Sequence of chain 1.B:
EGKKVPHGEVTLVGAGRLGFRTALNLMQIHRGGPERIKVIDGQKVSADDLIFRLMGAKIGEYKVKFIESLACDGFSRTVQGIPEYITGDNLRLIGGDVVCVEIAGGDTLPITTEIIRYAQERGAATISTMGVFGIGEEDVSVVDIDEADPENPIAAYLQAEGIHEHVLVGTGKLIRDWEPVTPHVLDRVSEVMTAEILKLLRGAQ

Binding-site contacts:
Ligand atom O28 contacts residue ATP1 of chain 1.J at 2.7 Å (h-bond).
Ligand atom C8A contacts residue ILE181 of chain 1.B at 3.4 Å (hydrophobic).
Ligand atom C8 contacts residue ATP1 of chain 1.J at 3.0 Å.
Ligand atom O4S contacts residue ILE160 of chain 1.B at 3.3 Å.
Ligand atom O6A contacts residue ARG182 of chain 1.B at 3.1 Å.
Ligand atom O18 contacts residue LEU24 of chain 1.B at 3.1 Å (h-bond).
Ligand atom O2P contacts residue VAL138 of chain 1.B at 3.1 Å (h-bond).
Ligand atom C5A contacts residue ILE181 of chain 1.B at 3.6 Å (hydrophobic).
Ligand atom C7 contacts residue LEU24 of chain 1.B at 3.5 Å (hydrophobic).
Ligand atom C8 contacts residue LEU24 of chain 1.B at 3.6 Å (hydrophobic).
Ligand atom O6A contacts residue LEU180 of chain 1.B at 3.0 Å.
Ligand atom P1 contacts residue GLY137 of chain 1.B at 3.6 Å.
Ligand atom O2P contacts residue GLY137 of chain 1.B at 3.2 Å.
Ligand atom O3S contacts residue THR114 of chain 1.B at 2.4 Å (h-bond).
Ligand atom O6A contacts residue ILE181 of chain 1.B at 3.2 Å (h-bond).
Ligand atom O18 contacts residue ATP1 of chain 1.J at 2.8 Å (h-bond).
Ligand atom O1P contacts residue THR135 of chain 1.B at 2.9 Å (h-bond).
Ligand atom N7A contacts residue ILE181 of chain 1.B at 2.9 Å (h-bond).
Ligand atom N7A contacts residue LEU180 of chain 1.B at 3.5 Å.
Ligand atom O18 contacts residue ARG23 of chain 1.B at 3.6 Å.
Ligand atom O3P contacts residue THR135 of chain 1.B at 3.5 Å (h-bond).
Ligand atom N1 contacts residue ALA110 of chain 1.B at 3.6 Å.
Ligand atom C2 contacts residue ALA110 of chain 1.B at 3.4 Å (hydrophobic).
Ligand atom C5M contacts residue VAL138 of chain 1.B at 3.7 Å (hydrophobic).
Ligand atom C5 contacts residue VAL138 of chain 1.B at 3.3 Å (hydrophobic).
Ligand atom C3 contacts residue ALA110 of chain 1.B at 3.7 Å (hydrophobic).
Ligand atom N1A contacts residue PRO159 of chain 1.B at 3.6 Å.
Ligand atom C4 contacts residue VAL138 of chain 1.B at 3.7 Å (hydrophobic).
Ligand atom C4S contacts residue THR114 of chain 1.B at 3.3 Å.
Ligand atom N2A contacts residue PRO159 of chain 1.B at 3.5 Å.
Ligand atom C2A contacts residue PRO159 of chain 1.B at 3.4 Å (hydrophobic).
Ligand atom O2S contacts residue ASP113 of chain 1.B at 3.5 Å (salt-bridge).
Ligand atom O1P contacts residue GLY137 of chain 1.B at 2.7 Å (h-bond).
Ligand atom O5S contacts residue ILE160 of chain 1.B at 3.4 Å.
Ligand atom O2S contacts residue THR114 of chain 1.B at 3.3 Å (h-bond).
Ligand atom C5M contacts residue THR135 of chain 1.B at 3.4 Å.
Ligand atom C3S contacts residue THR114 of chain 1.B at 3.3 Å.
Ligand atom O1P contacts residue MET136 of chain 1.B at 3.4 Å (h-bond).
Ligand atom P1 contacts residue THR135 of chain 1.B at 3.7 Å.
Ligand atom C6 contacts residue VAL138 of chain 1.B at 3.4 Å (hydrophobic).

A protein and the small-molecule ligand that binds it are described below.
Small molecule (SMILES): Cc1c(O)nc(CC(=O)O)c(C)c1O[P](=O)(O)OCC1OC(n2cnc3c(=O)[nH]c(N)nc32)[C@H](O)[C@@H]1O